A small-molecule ligand and the protein it binds are described below.
Small molecule (SMILES): C[C@H](CO)OC[C@@H](C)OC[C@@H](C)OC[C@@H](C)OC[C@@H](C)OC[C@H](C)OC[C@@H](C)O

Sequence of chain 1.B:
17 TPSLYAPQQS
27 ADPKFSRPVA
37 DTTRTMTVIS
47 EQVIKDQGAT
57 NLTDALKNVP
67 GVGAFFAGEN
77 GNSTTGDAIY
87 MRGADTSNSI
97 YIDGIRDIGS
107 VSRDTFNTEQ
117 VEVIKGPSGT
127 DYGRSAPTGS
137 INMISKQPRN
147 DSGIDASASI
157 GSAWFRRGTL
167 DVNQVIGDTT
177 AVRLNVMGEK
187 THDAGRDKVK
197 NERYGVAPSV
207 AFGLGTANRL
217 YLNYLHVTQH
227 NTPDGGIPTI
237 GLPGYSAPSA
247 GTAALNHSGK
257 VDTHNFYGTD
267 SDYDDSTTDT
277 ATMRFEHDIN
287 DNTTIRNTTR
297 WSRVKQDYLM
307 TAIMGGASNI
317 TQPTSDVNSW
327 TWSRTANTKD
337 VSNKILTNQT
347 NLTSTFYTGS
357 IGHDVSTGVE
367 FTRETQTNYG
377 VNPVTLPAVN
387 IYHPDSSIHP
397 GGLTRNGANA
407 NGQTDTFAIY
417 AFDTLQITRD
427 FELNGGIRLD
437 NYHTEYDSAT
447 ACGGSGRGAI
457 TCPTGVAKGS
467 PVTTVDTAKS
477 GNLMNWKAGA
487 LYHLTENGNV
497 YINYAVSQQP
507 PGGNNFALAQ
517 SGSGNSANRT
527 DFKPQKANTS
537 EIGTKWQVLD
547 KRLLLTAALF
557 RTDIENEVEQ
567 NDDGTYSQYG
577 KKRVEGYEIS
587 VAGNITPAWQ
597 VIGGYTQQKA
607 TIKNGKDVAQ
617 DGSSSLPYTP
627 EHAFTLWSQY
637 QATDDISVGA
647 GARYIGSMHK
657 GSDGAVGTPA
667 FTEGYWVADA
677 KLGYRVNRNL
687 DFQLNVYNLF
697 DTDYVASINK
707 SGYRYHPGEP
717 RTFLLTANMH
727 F

Binding-site contacts:
Ligand atom C21 contacts residue TRP297 of chain 1.B at 3.5 Å (hydrophobic).
Ligand atom C3 contacts residue ARG179 of chain 1.B at 3.8 Å.
Ligand atom C3 contacts residue LEU180 of chain 1.B at 3.5 Å (hydrophobic).
Ligand atom O4 contacts residue ASN219 of chain 1.B at 3.7 Å.
Ligand atom C9 contacts residue LEU218 of chain 1.B at 3.8 Å (hydrophobic).
Ligand atom C17 contacts residue VAL206 of chain 1.B at 4.2 Å (hydrophobic).
Ligand atom O3 contacts residue ALA277 of chain 1.B at 4.0 Å.
Ligand atom O7 contacts residue PRO204 of chain 1.B at 4.2 Å.
Ligand atom C13 contacts residue SER205 of chain 1.B at 3.5 Å.
Ligand atom O2 contacts residue PRO204 of chain 1.B at 4.0 Å.
Ligand atom O6 contacts residue LEU218 of chain 1.B at 4.1 Å.
Ligand atom C2 contacts residue VAL178 of chain 1.B at 4.1 Å (hydrophobic).
Ligand atom C3 contacts residue PRO204 of chain 1.B at 4.2 Å (hydrophobic).
Ligand atom C12 contacts residue PRO204 of chain 1.B at 4.1 Å (hydrophobic).
Ligand atom O6 contacts residue PRO204 of chain 1.B at 4.1 Å.
Ligand atom C7 contacts residue MET279 of chain 1.B at 3.9 Å (hydrophobic).
Ligand atom O4 contacts residue THR278 of chain 1.B at 3.5 Å (h-bond).
Ligand atom C11 contacts residue TYR220 of chain 1.B at 3.4 Å (hydrophobic).
Ligand atom O7 contacts residue SER205 of chain 1.B at 4.2 Å.
Ligand atom C9 contacts residue ASN219 of chain 1.B at 3.7 Å.
Ligand atom C21 contacts residue ALA277 of chain 1.B at 3.4 Å (hydrophobic).
Ligand atom C1 contacts residue LEU180 of chain 1.B at 3.8 Å (hydrophobic).
Ligand atom C21 contacts residue THR295 of chain 1.B at 3.7 Å.
Ligand atom O5 contacts residue ASN219 of chain 1.B at 4.2 Å.
Ligand atom C13 contacts residue PRO204 of chain 1.B at 3.8 Å (hydrophobic).
Ligand atom O6 contacts residue VAL206 of chain 1.B at 4.0 Å.
Ligand atom C21 contacts residue ARG296 of chain 1.B at 3.8 Å.
Ligand atom C15 contacts residue PRO204 of chain 1.B at 3.8 Å (hydrophobic).
Ligand atom C7 contacts residue ALA277 of chain 1.B at 3.9 Å (hydrophobic).
Ligand atom C11 contacts residue ASN219 of chain 1.B at 3.9 Å.
Ligand atom C2 contacts residue LEU180 of chain 1.B at 4.2 Å (hydrophobic).
Ligand atom C8 contacts residue ALA277 of chain 1.B at 3.8 Å (hydrophobic).
Ligand atom O2 contacts residue ARG179 of chain 1.B at 4.1 Å.
Ligand atom O5 contacts residue LEU218 of chain 1.B at 4.1 Å.
Ligand atom O2 contacts residue SER205 of chain 1.B at 4.2 Å.
Ligand atom C10 contacts residue ASN219 of chain 1.B at 3.8 Å.
Ligand atom O4 contacts residue ALA277 of chain 1.B at 3.7 Å.
Ligand atom C13 contacts residue VAL206 of chain 1.B at 3.6 Å (hydrophobic).
Ligand atom OH contacts residue VAL178 of chain 1.B at 4.2 Å.
Ligand atom C9 contacts residue THR278 of chain 1.B at 3.8 Å.